Binding-site contacts:
Ligand atom C3 contacts residue ASN138 of chain 1.A at 3.8 Å.
Ligand atom C2 contacts residue ASN138 of chain 1.A at 2.5 Å.
Ligand atom N2 contacts residue ASN138 of chain 1.A at 3.0 Å (h-bond).
Ligand atom C8 contacts residue THR1053 of chain 1.A at 4.3 Å.
Ligand atom O7 contacts residue ASN138 of chain 1.A at 4.2 Å.
Ligand atom C5 contacts residue ASN138 of chain 1.A at 3.7 Å.
Ligand atom N2 contacts residue ILE1035 of chain 1.A at 4.5 Å.
Ligand atom C8 contacts residue ILE1035 of chain 1.A at 4.1 Å (hydrophobic).
Ligand atom C1 contacts residue ASN138 of chain 1.A at 1.4 Å.
Ligand atom O7 contacts residue ILE1035 of chain 1.A at 3.8 Å.
Ligand atom O5 contacts residue ASN138 of chain 1.A at 2.4 Å (h-bond).
Ligand atom C4 contacts residue ASN138 of chain 1.A at 4.1 Å.
Ligand atom C7 contacts residue ASN138 of chain 1.A at 3.9 Å.
Ligand atom C7 contacts residue ILE1035 of chain 1.A at 3.9 Å (hydrophobic).

Sequence of chain 1.A:
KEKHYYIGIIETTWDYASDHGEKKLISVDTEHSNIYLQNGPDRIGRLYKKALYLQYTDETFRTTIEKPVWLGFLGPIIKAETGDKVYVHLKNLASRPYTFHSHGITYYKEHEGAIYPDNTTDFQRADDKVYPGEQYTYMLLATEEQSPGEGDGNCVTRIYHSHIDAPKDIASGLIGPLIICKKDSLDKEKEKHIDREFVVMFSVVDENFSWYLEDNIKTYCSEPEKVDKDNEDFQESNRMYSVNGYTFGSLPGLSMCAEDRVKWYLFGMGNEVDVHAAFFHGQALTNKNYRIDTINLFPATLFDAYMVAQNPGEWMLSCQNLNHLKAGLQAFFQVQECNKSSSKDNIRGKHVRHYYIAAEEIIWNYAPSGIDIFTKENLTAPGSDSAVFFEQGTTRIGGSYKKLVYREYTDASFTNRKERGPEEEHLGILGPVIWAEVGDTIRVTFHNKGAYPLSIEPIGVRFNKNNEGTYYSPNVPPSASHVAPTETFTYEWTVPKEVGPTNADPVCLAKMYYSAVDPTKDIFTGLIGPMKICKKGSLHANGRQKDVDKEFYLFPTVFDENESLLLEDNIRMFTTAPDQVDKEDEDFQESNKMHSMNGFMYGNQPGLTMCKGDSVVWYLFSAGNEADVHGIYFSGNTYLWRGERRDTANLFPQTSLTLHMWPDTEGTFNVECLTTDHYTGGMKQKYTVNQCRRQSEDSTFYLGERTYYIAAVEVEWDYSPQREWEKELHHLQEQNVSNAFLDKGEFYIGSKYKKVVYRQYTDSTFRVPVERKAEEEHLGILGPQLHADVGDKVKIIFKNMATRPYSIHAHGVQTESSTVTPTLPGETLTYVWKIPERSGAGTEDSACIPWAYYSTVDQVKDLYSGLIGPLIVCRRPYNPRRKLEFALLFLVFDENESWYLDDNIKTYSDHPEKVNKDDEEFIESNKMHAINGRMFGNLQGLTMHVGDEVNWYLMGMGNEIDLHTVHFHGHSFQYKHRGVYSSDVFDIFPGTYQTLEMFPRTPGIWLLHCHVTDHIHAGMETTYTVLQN

The small molecule below binds the protein below.
Small molecule (SMILES): CC(=O)N[C@@H]1[C@@H](O)[C@H](O)[C@@H](CO)O[C@H]1O